Sequence of chain 1.BA:
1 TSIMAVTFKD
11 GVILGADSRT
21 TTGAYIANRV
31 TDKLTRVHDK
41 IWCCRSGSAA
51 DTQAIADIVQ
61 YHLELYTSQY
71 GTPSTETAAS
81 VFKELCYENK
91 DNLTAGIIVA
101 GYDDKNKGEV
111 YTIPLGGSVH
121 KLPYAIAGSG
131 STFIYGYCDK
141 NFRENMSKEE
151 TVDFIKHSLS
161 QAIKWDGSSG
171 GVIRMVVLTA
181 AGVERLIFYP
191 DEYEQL

Binding-site contacts:
Ligand atom C43 contacts residue THR1 of chain 1.BA at 2.7 Å.
Ligand atom C27 contacts residue THR22 of chain 1.BA at 2.9 Å.
Ligand atom C34 contacts residue GLY47 of chain 1.BA at 3.4 Å.
Ligand atom C46 contacts residue THR20 of chain 1.BA at 3.8 Å.
Ligand atom N41 contacts residue THR1 of chain 1.BA at 3.6 Å.
Ligand atom C42 contacts residue THR1 of chain 1.BA at 2.3 Å.
Ligand atom O21 contacts residue THR22 of chain 1.BA at 3.6 Å.
Ligand atom C59 contacts residue SER129 of chain 1.BA at 3.5 Å.
Ligand atom N41 contacts residue GLY47 of chain 1.BA at 3.0 Å (h-bond).
Ligand atom C58 contacts residue SER168 of chain 1.BA at 3.6 Å.
Ligand atom C26 contacts residue SER118 of chain 1.V at 3.5 Å.
Ligand atom C39 contacts residue GLY47 of chain 1.BA at 3.6 Å.
Ligand atom C44 contacts residue THR1 of chain 1.BA at 3.7 Å.
Ligand atom C31 contacts residue GLY47 of chain 1.BA at 3.5 Å.
Ligand atom C42 contacts residue GLY47 of chain 1.BA at 3.8 Å.
Ligand atom C28 contacts residue THR21 of chain 1.BA at 3.7 Å.
Ligand atom O40 contacts residue THR20 of chain 1.BA at 3.3 Å.
Ligand atom O29 contacts residue ALA49 of chain 1.BA at 3.2 Å (h-bond).
Ligand atom C47 contacts residue THR1 of chain 1.BA at 1.4 Å.
Ligand atom C43 contacts residue GLY47 of chain 1.BA at 3.4 Å.
Ligand atom C34 contacts residue SER48 of chain 1.BA at 3.6 Å.
Ligand atom C35 contacts residue SER48 of chain 1.BA at 3.7 Å.
Ligand atom O48 contacts residue SER46 of chain 1.BA at 3.5 Å.
Ligand atom C46 contacts residue ALA49 of chain 1.BA at 3.6 Å (hydrophobic).
Ligand atom C58 contacts residue THR21 of chain 1.BA at 3.9 Å.
Ligand atom C51 contacts residue THR1 of chain 1.BA at 1.5 Å.
Ligand atom O60 contacts residue SER129 of chain 1.BA at 3.8 Å.
Ligand atom C59 contacts residue THR1 of chain 1.BA at 2.4 Å.
Ligand atom O60 contacts residue THR1 of chain 1.BA at 3.2 Å (h-bond).
Ligand atom C13 contacts residue HIS116 of chain 1.V at 3.7 Å.
Ligand atom C23 contacts residue THR21 of chain 1.BA at 3.4 Å.
Ligand atom C27 contacts residue ALA27 of chain 1.BA at 3.5 Å (hydrophobic).
Ligand atom N30 contacts residue THR21 of chain 1.BA at 3.0 Å (h-bond).
Ligand atom C26 contacts residue HIS114 of chain 1.V at 3.5 Å.
Ligand atom C3 contacts residue THR22 of chain 1.BA at 3.5 Å.
Ligand atom O40 contacts residue THR21 of chain 1.BA at 3.3 Å (h-bond).
Ligand atom O48 contacts residue THR1 of chain 1.BA at 2.2 Å (h-bond).
Ligand atom C58 contacts residue THR1 of chain 1.BA at 2.5 Å.
Ligand atom O48 contacts residue GLY47 of chain 1.BA at 2.9 Å (h-bond).
Ligand atom C45 contacts residue ARG45 of chain 1.BA at 3.5 Å.

This protein binds this small molecule.
Small molecule (SMILES): CC(C)C[C@H](NC(=O)[C@H](CCc1ccccc1)NC(=O)CN1CCOCC1)C(=O)N[C@@H](Cc1ccccc1)C(=O)N[C@@H](CC(C)C)[C@@H](O)[C@H](C)CO

Sequence of chain 1.V:
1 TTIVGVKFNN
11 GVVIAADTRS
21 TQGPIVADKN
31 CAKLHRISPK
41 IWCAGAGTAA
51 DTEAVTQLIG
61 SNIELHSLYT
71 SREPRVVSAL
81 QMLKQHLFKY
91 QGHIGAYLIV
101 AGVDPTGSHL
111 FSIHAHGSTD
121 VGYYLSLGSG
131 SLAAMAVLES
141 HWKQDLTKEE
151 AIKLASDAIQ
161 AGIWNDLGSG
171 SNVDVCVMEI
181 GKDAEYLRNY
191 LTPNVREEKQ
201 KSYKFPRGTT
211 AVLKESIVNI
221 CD